Binding-site contacts:
Ligand atom CG contacts residue TRP50 of chain 1.B at 3.4 Å (hydrophobic).
Ligand atom NH2 contacts residue GLY230 of chain 1.B at 2.9 Å (h-bond).
Ligand atom N2 contacts residue HIS43 of chain 1.B at 3.3 Å (h-bond).
Ligand atom N2 contacts residue SER226 of chain 1.B at 3.0 Å (h-bond).
Ligand atom NH1 contacts residue ALA200 of chain 1.B at 3.4 Å (h-bond).
Ligand atom C1 contacts residue SER226 of chain 1.B at 3.7 Å.
Ligand atom NH1 contacts residue ASP199 of chain 1.B at 3.1 Å (salt-bridge).
Ligand atom O2 contacts residue GLU202 of chain 1.B at 3.7 Å.
Ligand atom C4 contacts residue GLU94 of chain 1.B at 3.6 Å.
Ligand atom C1 contacts residue HIS43 of chain 1.B at 3.4 Å.
Ligand atom C21 contacts residue TRP227 of chain 1.B at 3.4 Å (hydrophobic).
Ligand atom NH2 contacts residue ASP199 of chain 1.B at 2.9 Å (salt-bridge).
Ligand atom O2 contacts residue ASP204 of chain 1.B at 3.7 Å.
Ligand atom C11 contacts residue ILE179 of chain 1.B at 3.6 Å (hydrophobic).
Ligand atom NH1 contacts residue GLY238 of chain 1.B at 3.5 Å.
Ligand atom O1S contacts residue GLU229 of chain 1.B at 3.7 Å.
Ligand atom CG contacts residue TYR47 of chain 1.B at 3.5 Å (hydrophobic).
Ligand atom N1 contacts residue LEU96 of chain 1.B at 3.8 Å.
Ligand atom CA1 contacts residue HIS43 of chain 1.B at 3.4 Å.
Ligand atom O contacts residue GLY228 of chain 1.B at 3.2 Å (h-bond).
Ligand atom O2 contacts residue SER205 of chain 1.B at 2.0 Å (h-bond).
Ligand atom NH2 contacts residue CYS231 of chain 1.B at 3.8 Å.
Ligand atom N2 contacts residue SER205 of chain 1.B at 2.8 Å (h-bond).
Ligand atom NH2 contacts residue ALA200 of chain 1.B at 3.7 Å.
Ligand atom C31 contacts residue LEU96 of chain 1.B at 3.8 Å (hydrophobic).
Ligand atom CB1 contacts residue SER205 of chain 1.B at 2.7 Å.
Ligand atom NE contacts residue GLY228 of chain 1.B at 3.8 Å.
Ligand atom C2 contacts residue HIS43 of chain 1.B at 3.7 Å.
Ligand atom O contacts residue TRP227 of chain 1.B at 3.3 Å.
Ligand atom C6 contacts residue ILE179 of chain 1.B at 3.5 Å (hydrophobic).
Ligand atom CZ contacts residue GLY228 of chain 1.B at 3.8 Å.
Ligand atom CA1 contacts residue LEU96 of chain 1.B at 3.6 Å (hydrophobic).
Ligand atom N contacts residue GLY228 of chain 1.B at 3.2 Å (h-bond).
Ligand atom CA1 contacts residue SER226 of chain 1.B at 3.4 Å.
Ligand atom O2 contacts residue GLY203 of chain 1.B at 3.1 Å (h-bond).
Ligand atom CZ contacts residue ALA200 of chain 1.B at 3.4 Å (hydrophobic).
Ligand atom C2 contacts residue SER205 of chain 1.B at 1.7 Å.
Ligand atom CA2 contacts residue SER205 of chain 1.B at 2.4 Å.
Ligand atom O1S contacts residue GLY228 of chain 1.B at 3.4 Å (h-bond).
Ligand atom C5 contacts residue GLU94 of chain 1.B at 3.6 Å.

Sequence of chain 1.B:
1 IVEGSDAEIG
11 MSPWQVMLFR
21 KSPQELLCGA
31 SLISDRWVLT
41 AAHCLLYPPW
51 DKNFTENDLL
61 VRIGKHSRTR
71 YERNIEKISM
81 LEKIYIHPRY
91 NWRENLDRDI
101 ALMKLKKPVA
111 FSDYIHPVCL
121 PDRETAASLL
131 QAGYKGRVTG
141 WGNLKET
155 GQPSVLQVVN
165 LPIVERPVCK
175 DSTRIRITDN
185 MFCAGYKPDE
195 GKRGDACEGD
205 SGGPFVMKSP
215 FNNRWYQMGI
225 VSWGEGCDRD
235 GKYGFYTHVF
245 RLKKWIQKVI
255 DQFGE

This protein binds this small molecule.
Small molecule (SMILES): NC(=[NH2+])NCCC[C@@H](C=O)NC(=O)CN1CCC[C@H](NS(=O)(=O)Cc2ccccc2)C1=O